Binding-site contacts:
Ligand atom C1 contacts residue VAL314 of chain 44.B at 4.4 Å (hydrophobic).
Ligand atom N2 contacts residue ASN315 of chain 44.B at 2.8 Å (h-bond).
Ligand atom C6 contacts residue ASN315 of chain 44.B at 4.5 Å.
Ligand atom C2 contacts residue ASN315 of chain 44.B at 2.5 Å.
Ligand atom C8 contacts residue ASN315 of chain 44.B at 3.5 Å.
Ligand atom O5 contacts residue VAL314 of chain 44.B at 3.8 Å.
Ligand atom C4 contacts residue ASN315 of chain 44.B at 4.3 Å.
Ligand atom O5 contacts residue ASN315 of chain 44.B at 2.4 Å (h-bond).
Ligand atom O7 contacts residue ASN315 of chain 44.B at 4.2 Å.
Ligand atom C1 contacts residue ASN315 of chain 44.B at 1.4 Å.
Ligand atom C5 contacts residue ASN315 of chain 44.B at 3.7 Å.
Ligand atom C6 contacts residue THR313 of chain 44.B at 4.5 Å.
Ligand atom O5 contacts residue THR313 of chain 44.B at 4.3 Å.
Ligand atom C3 contacts residue ASN315 of chain 44.B at 3.8 Å.
Ligand atom C8 contacts residue ILE281 of chain 44.B at 4.5 Å (hydrophobic).
Ligand atom C7 contacts residue ASN315 of chain 44.B at 3.3 Å.

Sequence of chain 44.B:
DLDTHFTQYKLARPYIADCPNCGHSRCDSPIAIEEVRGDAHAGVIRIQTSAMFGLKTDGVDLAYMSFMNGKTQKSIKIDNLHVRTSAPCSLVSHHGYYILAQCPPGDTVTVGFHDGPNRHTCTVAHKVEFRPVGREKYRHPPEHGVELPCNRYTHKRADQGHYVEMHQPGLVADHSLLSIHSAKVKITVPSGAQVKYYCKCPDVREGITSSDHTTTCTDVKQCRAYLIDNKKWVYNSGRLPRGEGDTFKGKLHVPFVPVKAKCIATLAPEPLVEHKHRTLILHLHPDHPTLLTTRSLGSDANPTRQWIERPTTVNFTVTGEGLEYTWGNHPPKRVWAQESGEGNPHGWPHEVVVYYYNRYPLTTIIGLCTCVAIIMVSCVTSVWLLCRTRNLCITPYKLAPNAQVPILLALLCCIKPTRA

The protein below binds the small molecule below.
Small molecule (SMILES): CC(=O)N[C@@H]1[C@@H](O)[C@H](O)[C@@H](CO)O[C@H]1O